Sequence of chain 1.A:
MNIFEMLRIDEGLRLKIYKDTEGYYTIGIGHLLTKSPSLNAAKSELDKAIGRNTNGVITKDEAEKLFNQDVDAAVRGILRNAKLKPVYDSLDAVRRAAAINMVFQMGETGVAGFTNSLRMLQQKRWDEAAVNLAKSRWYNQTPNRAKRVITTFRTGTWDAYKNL

The protein below binds the small molecule below.
Small molecule (SMILES): Fc1c(F)c(F)c(Br)c(F)c1F

Binding-site contacts:
Ligand atom C4 contacts residue ALA99 of chain 1.A at 3.9 Å (hydrophobic).
Ligand atom F2 contacts residue VAL103 of chain 1.A at 3.2 Å.
Ligand atom F4 contacts residue ILE78 of chain 1.A at 3.3 Å.
Ligand atom F4 contacts residue TYR88 of chain 1.A at 3.2 Å.
Ligand atom F2 contacts residue ALA99 of chain 1.A at 3.6 Å.
Ligand atom F6 contacts residue LEU118 of chain 1.A at 4.2 Å.
Ligand atom C4 contacts residue LEU84 of chain 1.A at 3.8 Å (hydrophobic).
Ligand atom F4 contacts residue LEU84 of chain 1.A at 2.6 Å.
Ligand atom C5 contacts residue TYR88 of chain 1.A at 4.1 Å (hydrophobic).
Ligand atom F6 contacts residue PHE153 of chain 1.A at 3.3 Å.
Ligand atom C2 contacts residue ALA99 of chain 1.A at 3.8 Å (hydrophobic).
Ligand atom F3 contacts residue VAL103 of chain 1.A at 3.4 Å.
Ligand atom C5 contacts residue LEU118 of chain 1.A at 3.9 Å (hydrophobic).
Ligand atom C2 contacts residue VAL103 of chain 1.A at 4.0 Å (hydrophobic).
Ligand atom C5 contacts residue ALA99 of chain 1.A at 3.5 Å (hydrophobic).
Ligand atom F5 contacts residue ALA99 of chain 1.A at 4.0 Å.
Ligand atom C3 contacts residue LEU84 of chain 1.A at 3.7 Å (hydrophobic).
Ligand atom C3 contacts residue ILE78 of chain 1.A at 4.2 Å (hydrophobic).
Ligand atom C6 contacts residue LEU118 of chain 1.A at 3.8 Å (hydrophobic).
Ligand atom C1 contacts residue LEU118 of chain 1.A at 4.1 Å (hydrophobic).
Ligand atom F5 contacts residue LEU84 of chain 1.A at 4.1 Å.
Ligand atom C6 contacts residue ALA99 of chain 1.A at 3.3 Å (hydrophobic).
Ligand atom F5 contacts residue TYR88 of chain 1.A at 3.0 Å.
Ligand atom BR1 contacts residue MET102 of chain 1.A at 2.8 Å.
Ligand atom F2 contacts residue MET102 of chain 1.A at 4.1 Å.
Ligand atom BR1 contacts residue PHE153 of chain 1.A at 3.6 Å.
Ligand atom C3 contacts residue ALA99 of chain 1.A at 4.1 Å (hydrophobic).
Ligand atom C3 contacts residue VAL103 of chain 1.A at 4.1 Å (hydrophobic).
Ligand atom F2 contacts residue VAL111 of chain 1.A at 3.6 Å.
Ligand atom BR1 contacts residue ALA99 of chain 1.A at 3.9 Å.
Ligand atom C1 contacts residue ALA99 of chain 1.A at 3.5 Å (hydrophobic).
Ligand atom F3 contacts residue ILE78 of chain 1.A at 3.2 Å.
Ligand atom C5 contacts residue VAL87 of chain 1.A at 4.1 Å (hydrophobic).
Ligand atom C6 contacts residue PHE153 of chain 1.A at 4.2 Å (hydrophobic).
Ligand atom F6 contacts residue LEU91 of chain 1.A at 4.0 Å.
Ligand atom F5 contacts residue VAL87 of chain 1.A at 3.1 Å.
Ligand atom F6 contacts residue LEU121 of chain 1.A at 3.4 Å.
Ligand atom F6 contacts residue ALA99 of chain 1.A at 3.7 Å.
Ligand atom F5 contacts residue LEU91 of chain 1.A at 3.5 Å.
Ligand atom F3 contacts residue LEU84 of chain 1.A at 3.0 Å.